Binding-site contacts:
Ligand atom C05 contacts residue ILE35 of chain 1.A at 3.7 Å (hydrophobic).
Ligand atom C02 contacts residue GLU112 of chain 1.A at 3.4 Å.
Ligand atom N10 contacts residue LEU171 of chain 1.A at 3.7 Å.
Ligand atom C11 contacts residue LEU171 of chain 1.A at 3.8 Å (hydrophobic).
Ligand atom C09 contacts residue LEU171 of chain 1.A at 3.6 Å (hydrophobic).
Ligand atom C21 contacts residue ILE35 of chain 1.A at 3.9 Å (hydrophobic).
Ligand atom C18 contacts residue ASN117 of chain 1.A at 3.6 Å.
Ligand atom C04 contacts residue MET114 of chain 1.A at 3.8 Å (hydrophobic).
Ligand atom C20 contacts residue ILE35 of chain 1.A at 3.9 Å (hydrophobic).
Ligand atom C19 contacts residue ILE35 of chain 1.A at 3.8 Å (hydrophobic).
Ligand atom N15 contacts residue ILE35 of chain 1.A at 3.9 Å.
Ligand atom N03 contacts residue MET114 of chain 1.A at 3.1 Å (h-bond).
Ligand atom C14 contacts residue SER37 of chain 1.A at 3.5 Å.
Ligand atom C04 contacts residue ILE35 of chain 1.A at 3.9 Å (hydrophobic).
Ligand atom C21 contacts residue MET114 of chain 1.A at 3.4 Å (hydrophobic).
Ligand atom C11 contacts residue VAL43 of chain 1.A at 3.6 Å (hydrophobic).
Ligand atom C07 contacts residue LEU171 of chain 1.A at 3.7 Å (hydrophobic).
Ligand atom C05 contacts residue VAL161 of chain 1.A at 3.9 Å (hydrophobic).
Ligand atom C12 contacts residue VAL43 of chain 1.A at 3.7 Å (hydrophobic).
Ligand atom N15 contacts residue MET114 of chain 1.A at 3.0 Å (h-bond).
Ligand atom C14 contacts residue GLY38 of chain 1.A at 3.6 Å.
Ligand atom N03 contacts residue GLU112 of chain 1.A at 3.8 Å.
Ligand atom N08 contacts residue LEU171 of chain 1.A at 3.6 Å.
Ligand atom C09 contacts residue VAL43 of chain 1.A at 3.9 Å (hydrophobic).
Ligand atom C02 contacts residue ALA56 of chain 1.A at 3.7 Å (hydrophobic).
Ligand atom N10 contacts residue VAL43 of chain 1.A at 3.3 Å.
Ligand atom S13 contacts residue SER37 of chain 1.A at 3.9 Å.
Ligand atom C27 contacts residue GLN120 of chain 1.A at 3.3 Å.
Ligand atom N15 contacts residue LEU113 of chain 1.A at 3.6 Å.
Ligand atom N22 contacts residue GLN120 of chain 1.A at 3.5 Å (h-bond).
Ligand atom C16 contacts residue MET114 of chain 1.A at 3.5 Å (hydrophobic).
Ligand atom C18 contacts residue ILE35 of chain 1.A at 3.9 Å (hydrophobic).
Ligand atom C20 contacts residue ASP115 of chain 1.A at 3.8 Å.
Ligand atom C18 contacts residue ALA116 of chain 1.A at 3.7 Å (hydrophobic).
Ligand atom C27 contacts residue ILE35 of chain 1.A at 3.7 Å (hydrophobic).
Ligand atom C17 contacts residue ALA116 of chain 1.A at 3.8 Å (hydrophobic).
Ligand atom C26 contacts residue GLN120 of chain 1.A at 3.8 Å.
Ligand atom C12 contacts residue MET111 of chain 1.A at 3.7 Å (hydrophobic).
Ligand atom C01 contacts residue LEU171 of chain 1.A at 3.5 Å (hydrophobic).
Ligand atom N03 contacts residue LEU113 of chain 1.A at 3.9 Å.

Sequence of chain 1.A:
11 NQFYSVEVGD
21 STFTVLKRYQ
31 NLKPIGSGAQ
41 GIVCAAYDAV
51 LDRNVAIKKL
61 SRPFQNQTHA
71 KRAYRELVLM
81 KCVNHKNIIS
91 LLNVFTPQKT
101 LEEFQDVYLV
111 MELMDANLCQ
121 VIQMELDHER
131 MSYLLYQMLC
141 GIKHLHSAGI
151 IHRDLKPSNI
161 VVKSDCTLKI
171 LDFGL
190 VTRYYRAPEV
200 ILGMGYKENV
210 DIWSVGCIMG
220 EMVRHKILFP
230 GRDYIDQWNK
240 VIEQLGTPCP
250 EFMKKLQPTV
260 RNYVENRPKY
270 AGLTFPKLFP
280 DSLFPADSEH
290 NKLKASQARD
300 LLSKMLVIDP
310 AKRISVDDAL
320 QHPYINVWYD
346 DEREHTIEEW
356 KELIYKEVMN

This small molecule binds to this protein.
Small molecule (SMILES): CSc1nc(C)c(-c2ccnc(Nc3ccc(N4CCOCC4)cc3)c2)[nH]1